Sequence of chain 1.C:
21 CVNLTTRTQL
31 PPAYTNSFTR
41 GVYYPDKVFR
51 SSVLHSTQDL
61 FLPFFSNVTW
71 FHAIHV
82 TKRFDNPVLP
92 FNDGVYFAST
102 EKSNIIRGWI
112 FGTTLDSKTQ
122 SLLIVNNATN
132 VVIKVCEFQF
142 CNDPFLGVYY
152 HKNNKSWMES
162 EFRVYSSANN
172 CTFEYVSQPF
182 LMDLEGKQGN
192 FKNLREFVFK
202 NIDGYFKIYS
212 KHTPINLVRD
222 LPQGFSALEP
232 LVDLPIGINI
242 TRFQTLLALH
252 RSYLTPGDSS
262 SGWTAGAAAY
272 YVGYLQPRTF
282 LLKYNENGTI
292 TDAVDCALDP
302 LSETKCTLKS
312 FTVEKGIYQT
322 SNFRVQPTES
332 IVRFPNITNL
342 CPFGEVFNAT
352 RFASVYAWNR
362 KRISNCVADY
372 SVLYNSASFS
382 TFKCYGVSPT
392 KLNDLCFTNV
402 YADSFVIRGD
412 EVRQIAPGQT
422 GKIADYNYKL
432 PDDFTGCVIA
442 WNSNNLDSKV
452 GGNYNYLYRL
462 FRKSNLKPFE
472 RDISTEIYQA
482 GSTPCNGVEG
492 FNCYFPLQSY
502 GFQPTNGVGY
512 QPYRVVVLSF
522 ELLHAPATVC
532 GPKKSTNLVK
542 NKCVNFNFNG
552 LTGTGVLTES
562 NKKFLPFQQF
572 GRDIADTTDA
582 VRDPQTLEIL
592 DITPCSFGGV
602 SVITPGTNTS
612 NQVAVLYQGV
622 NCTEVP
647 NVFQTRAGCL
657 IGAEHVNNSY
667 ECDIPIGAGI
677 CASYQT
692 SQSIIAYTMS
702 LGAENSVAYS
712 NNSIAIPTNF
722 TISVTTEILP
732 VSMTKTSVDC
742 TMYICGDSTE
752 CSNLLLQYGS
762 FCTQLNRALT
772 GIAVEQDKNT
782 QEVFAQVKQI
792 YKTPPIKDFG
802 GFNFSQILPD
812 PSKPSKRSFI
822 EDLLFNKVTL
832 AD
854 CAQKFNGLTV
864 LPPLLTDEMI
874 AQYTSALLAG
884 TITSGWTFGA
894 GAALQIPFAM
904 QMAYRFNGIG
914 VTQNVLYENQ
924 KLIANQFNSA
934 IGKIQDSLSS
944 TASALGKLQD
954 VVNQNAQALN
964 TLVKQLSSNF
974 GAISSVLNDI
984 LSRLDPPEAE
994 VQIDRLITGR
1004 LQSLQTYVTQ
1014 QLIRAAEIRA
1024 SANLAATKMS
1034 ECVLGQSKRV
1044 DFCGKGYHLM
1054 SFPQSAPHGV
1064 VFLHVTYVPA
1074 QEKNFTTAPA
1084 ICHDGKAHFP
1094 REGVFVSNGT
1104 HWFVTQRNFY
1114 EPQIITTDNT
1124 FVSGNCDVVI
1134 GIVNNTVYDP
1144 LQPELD

Binding-site contacts:
Ligand atom C8 contacts residue ASN720 of chain 1.C at 4.0 Å.
Ligand atom O5 contacts residue ASN720 of chain 1.C at 2.3 Å (h-bond).
Ligand atom C4 contacts residue ASN720 of chain 1.C at 4.1 Å.
Ligand atom C3 contacts residue ASN720 of chain 1.C at 3.7 Å.
Ligand atom C1 contacts residue LEU925 of chain 1.C at 4.3 Å (hydrophobic).
Ligand atom O4 contacts residue LEU925 of chain 1.C at 3.9 Å.
Ligand atom C8 contacts residue LEU925 of chain 1.C at 4.1 Å (hydrophobic).
Ligand atom O7 contacts residue ASN720 of chain 1.C at 4.1 Å.
Ligand atom N2 contacts residue LEU925 of chain 1.C at 4.2 Å.
Ligand atom C5 contacts residue GLN929 of chain 1.C at 4.2 Å.
Ligand atom C7 contacts residue ASN720 of chain 1.C at 3.4 Å.
Ligand atom O5 contacts residue LEU925 of chain 1.C at 4.5 Å.
Ligand atom C5 contacts residue ASN720 of chain 1.C at 3.5 Å.
Ligand atom C2 contacts residue ASN720 of chain 1.C at 2.4 Å.
Ligand atom C6 contacts residue GLN929 of chain 1.C at 3.8 Å.
Ligand atom C1 contacts residue ASN720 of chain 1.C at 1.4 Å.
Ligand atom C5 contacts residue LEU925 of chain 1.C at 3.9 Å (hydrophobic).
Ligand atom N2 contacts residue ASN720 of chain 1.C at 2.7 Å (h-bond).
Ligand atom C6 contacts residue LEU925 of chain 1.C at 4.1 Å (hydrophobic).

This small molecule binds to this protein.
Small molecule (SMILES): CC(=O)N[C@H]1[C@H](O[C@H]2[C@H](O)[C@@H](NC(C)=O)CO[C@@H]2CO)O[C@H](CO)[C@@H](O)[C@@H]1O